Sequence of chain 1.A:
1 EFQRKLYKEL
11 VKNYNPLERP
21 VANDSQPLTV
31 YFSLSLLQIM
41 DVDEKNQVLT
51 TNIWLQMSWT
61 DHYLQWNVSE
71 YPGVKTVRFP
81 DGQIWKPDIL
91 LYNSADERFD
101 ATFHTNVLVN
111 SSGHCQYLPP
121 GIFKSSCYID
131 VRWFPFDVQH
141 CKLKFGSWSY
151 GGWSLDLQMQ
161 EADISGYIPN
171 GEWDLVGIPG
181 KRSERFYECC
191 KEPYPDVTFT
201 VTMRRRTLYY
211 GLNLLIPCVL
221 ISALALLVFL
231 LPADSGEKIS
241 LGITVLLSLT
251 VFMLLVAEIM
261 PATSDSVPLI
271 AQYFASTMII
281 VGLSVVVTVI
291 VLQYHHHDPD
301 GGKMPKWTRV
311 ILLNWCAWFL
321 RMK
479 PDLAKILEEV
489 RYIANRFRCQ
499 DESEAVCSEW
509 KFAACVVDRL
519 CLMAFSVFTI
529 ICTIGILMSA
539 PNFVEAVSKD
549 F

Binding-site contacts:
Ligand atom C5 contacts residue SER25 of chain 1.A at 4.1 Å.
Ligand atom O5 contacts residue ASN23 of chain 1.A at 2.3 Å (h-bond).
Ligand atom C2 contacts residue ASN23 of chain 1.A at 2.4 Å.
Ligand atom C6 contacts residue GLN26 of chain 1.A at 3.5 Å.
Ligand atom O6 contacts residue GLN26 of chain 1.A at 2.9 Å (h-bond).
Ligand atom C5 contacts residue ASN23 of chain 1.A at 3.5 Å.
Ligand atom C1 contacts residue ASN23 of chain 1.A at 1.4 Å.
Ligand atom C4 contacts residue ASN23 of chain 1.A at 4.2 Å.
Ligand atom C8 contacts residue ASN23 of chain 1.A at 4.0 Å.
Ligand atom O5 contacts residue GLN26 of chain 1.A at 3.3 Å (h-bond).
Ligand atom O6 contacts residue SER25 of chain 1.A at 4.2 Å.
Ligand atom C3 contacts residue ASN23 of chain 1.A at 3.8 Å.
Ligand atom C5 contacts residue GLN26 of chain 1.A at 4.1 Å.
Ligand atom N2 contacts residue ASN23 of chain 1.A at 3.0 Å (h-bond).
Ligand atom C1 contacts residue GLN26 of chain 1.A at 4.0 Å.
Ligand atom O7 contacts residue ASN23 of chain 1.A at 4.1 Å.
Ligand atom C1 contacts residue SER25 of chain 1.A at 4.0 Å.
Ligand atom C7 contacts residue ASN23 of chain 1.A at 3.6 Å.
Ligand atom O5 contacts residue SER25 of chain 1.A at 4.2 Å.

A small-molecule ligand and the protein it binds are described below.
Small molecule (SMILES): CC(=O)N[C@H]1[C@H](O[C@H]2[C@H](O)[C@@H](NC(C)=O)CO[C@@H]2CO)O[C@H](CO)[C@@H](O)[C@@H]1O